The small molecule below binds the protein below.
Small molecule (SMILES): CC(=O)N[C@@H]1[C@@H](O)[C@H](O)[C@@H](CO)O[C@H]1O

Binding-site contacts:
Ligand atom C2 contacts residue ASN130 of chain 2.A at 2.2 Å.
Ligand atom C4 contacts residue ASN130 of chain 2.A at 4.0 Å.
Ligand atom C5 contacts residue ASP133 of chain 2.A at 4.5 Å.
Ligand atom C5 contacts residue THR132 of chain 2.A at 4.0 Å.
Ligand atom O5 contacts residue THR132 of chain 2.A at 4.0 Å.
Ligand atom O6 contacts residue THR132 of chain 2.A at 4.2 Å.
Ligand atom N2 contacts residue ASN130 of chain 2.A at 2.8 Å (h-bond).
Ligand atom C1 contacts residue THR132 of chain 2.A at 4.1 Å.
Ligand atom O6 contacts residue ASP133 of chain 2.A at 3.8 Å.
Ligand atom C3 contacts residue ASN130 of chain 2.A at 3.6 Å.
Ligand atom C6 contacts residue ASP133 of chain 2.A at 4.5 Å.
Ligand atom C5 contacts residue ASN130 of chain 2.A at 3.5 Å.
Ligand atom C6 contacts residue THR132 of chain 2.A at 4.0 Å.
Ligand atom C7 contacts residue ASN130 of chain 2.A at 3.5 Å.
Ligand atom C1 contacts residue ASP133 of chain 2.A at 4.1 Å.
Ligand atom O5 contacts residue ASN130 of chain 2.A at 2.2 Å (h-bond).
Ligand atom C1 contacts residue ASN130 of chain 2.A at 1.4 Å.
Ligand atom O5 contacts residue ASP133 of chain 2.A at 3.4 Å.
Ligand atom C8 contacts residue ASN130 of chain 2.A at 3.5 Å.

Sequence of chain 2.A:
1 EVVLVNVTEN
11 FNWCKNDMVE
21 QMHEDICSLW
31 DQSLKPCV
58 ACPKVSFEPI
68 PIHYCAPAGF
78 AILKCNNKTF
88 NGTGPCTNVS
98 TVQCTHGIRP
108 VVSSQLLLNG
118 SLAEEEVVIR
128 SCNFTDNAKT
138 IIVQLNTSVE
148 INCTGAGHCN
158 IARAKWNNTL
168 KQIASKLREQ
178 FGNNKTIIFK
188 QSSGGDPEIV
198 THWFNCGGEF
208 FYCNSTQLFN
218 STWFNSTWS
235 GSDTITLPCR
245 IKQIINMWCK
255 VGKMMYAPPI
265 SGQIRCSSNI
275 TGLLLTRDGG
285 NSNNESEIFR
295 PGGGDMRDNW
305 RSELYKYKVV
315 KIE